The protein below binds the small molecule below.
Small molecule (SMILES): Nc1ncnc2c1ncn2[C@@H]1O[C@H]([C@@H]2O[C@@H]3[C@H](O[P](=O)(O)O2)[C@@H](CO[P](=O)(O)O[C@H]2[C@@H](O)[C@H](n4cnc5c(N)ncnc54)O[C@@H]2COP(=O)=O)O[C@H]3n2ccc(=O)[nH]c2=O)[C@@H](O[P](=O)(O)OC[C@H]2O[C@@H](n3ccc(=O)[nH]c3=O)[C@H](O)[C@@H]2O)[C@H]1O

Sequence of chain 50.F:
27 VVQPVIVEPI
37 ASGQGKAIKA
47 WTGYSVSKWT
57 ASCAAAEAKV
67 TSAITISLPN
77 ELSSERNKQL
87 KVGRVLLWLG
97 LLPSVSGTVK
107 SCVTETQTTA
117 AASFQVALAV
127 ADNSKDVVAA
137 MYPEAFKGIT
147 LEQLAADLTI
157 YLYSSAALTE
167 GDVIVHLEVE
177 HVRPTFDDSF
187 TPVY

Binding-site contacts:
Ligand atom N7 contacts residue LYS143 of chain 50.F at 3.8 Å.
Ligand atom C4 contacts residue TRP47 of chain 50.F at 3.3 Å (hydrophobic).
Ligand atom O4' contacts residue LYS143 of chain 50.F at 4.4 Å.
Ligand atom N9 contacts residue GLU140 of chain 50.F at 4.1 Å.
Ligand atom C1' contacts residue LYS143 of chain 50.F at 3.2 Å.
Ligand atom C5 contacts residue TRP47 of chain 50.F at 3.8 Å (hydrophobic).
Ligand atom N7 contacts residue TRP47 of chain 50.F at 3.6 Å.
Ligand atom C1' contacts residue GLU140 of chain 50.F at 2.7 Å.
Ligand atom C2 contacts residue TRP47 of chain 50.F at 3.4 Å (hydrophobic).
Ligand atom O4' contacts residue GLU140 of chain 50.F at 3.0 Å (salt-bridge).
Ligand atom O2' contacts residue LYS143 of chain 50.F at 3.8 Å.
Ligand atom N3 contacts residue TRP47 of chain 50.F at 3.4 Å.
Ligand atom O2' contacts residue GLU140 of chain 50.F at 2.3 Å (salt-bridge).
Ligand atom C1' contacts residue TRP47 of chain 50.F at 3.7 Å (hydrophobic).
Ligand atom O3' contacts residue GLU140 of chain 50.F at 4.4 Å.
Ligand atom N9 contacts residue TRP47 of chain 50.F at 3.3 Å.
Ligand atom C8 contacts residue LYS143 of chain 50.F at 2.7 Å.
Ligand atom C3' contacts residue GLU140 of chain 50.F at 3.8 Å.
Ligand atom C5' contacts residue ARG90 of chain 50.F at 4.3 Å.
Ligand atom C6 contacts residue TRP47 of chain 50.F at 3.7 Å (hydrophobic).
Ligand atom C2' contacts residue LYS143 of chain 50.F at 3.7 Å.
Ligand atom O4' contacts residue TRP47 of chain 50.F at 3.4 Å.
Ligand atom O4' contacts residue LYS143 of chain 50.F at 4.2 Å.
Ligand atom C8 contacts residue TRP47 of chain 50.F at 3.6 Å (hydrophobic).
Ligand atom C4' contacts residue GLU140 of chain 50.F at 3.4 Å.
Ligand atom C2' contacts residue GLU140 of chain 50.F at 3.0 Å.
Ligand atom N1 contacts residue TRP47 of chain 50.F at 3.7 Å.
Ligand atom N6 contacts residue TRP47 of chain 50.F at 4.2 Å.
Ligand atom N9 contacts residue LYS143 of chain 50.F at 3.2 Å (salt-bridge).